A protein and the small-molecule ligand that binds it are described below.
Small molecule (SMILES): C[C@@H]1NC(=O)[C@H](C[C@](C)(O)CO)NC(=O)[C@@H]2CC3=C(N=C4C=CC=CC43)SC[C@H](NC(=O)[C@H]([C@H](C)O)NC1=O)C(=O)N1C[C@H](O)C[C@H]1C(=O)N[C@@H](C)C(=O)N2

Sequence of chain 1.F:
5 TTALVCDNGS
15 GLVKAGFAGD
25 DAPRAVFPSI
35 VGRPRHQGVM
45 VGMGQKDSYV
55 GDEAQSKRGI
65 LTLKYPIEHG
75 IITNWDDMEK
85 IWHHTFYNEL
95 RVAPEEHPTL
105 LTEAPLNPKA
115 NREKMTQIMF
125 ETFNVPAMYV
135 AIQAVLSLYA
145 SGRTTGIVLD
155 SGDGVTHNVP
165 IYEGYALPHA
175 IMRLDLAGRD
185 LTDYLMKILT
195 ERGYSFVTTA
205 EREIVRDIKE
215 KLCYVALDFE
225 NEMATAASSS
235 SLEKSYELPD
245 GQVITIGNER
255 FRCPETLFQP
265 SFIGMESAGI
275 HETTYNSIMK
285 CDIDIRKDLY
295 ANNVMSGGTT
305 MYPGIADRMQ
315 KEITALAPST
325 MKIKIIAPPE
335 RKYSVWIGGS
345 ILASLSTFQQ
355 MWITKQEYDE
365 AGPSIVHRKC

Sequence of chain 1.J:
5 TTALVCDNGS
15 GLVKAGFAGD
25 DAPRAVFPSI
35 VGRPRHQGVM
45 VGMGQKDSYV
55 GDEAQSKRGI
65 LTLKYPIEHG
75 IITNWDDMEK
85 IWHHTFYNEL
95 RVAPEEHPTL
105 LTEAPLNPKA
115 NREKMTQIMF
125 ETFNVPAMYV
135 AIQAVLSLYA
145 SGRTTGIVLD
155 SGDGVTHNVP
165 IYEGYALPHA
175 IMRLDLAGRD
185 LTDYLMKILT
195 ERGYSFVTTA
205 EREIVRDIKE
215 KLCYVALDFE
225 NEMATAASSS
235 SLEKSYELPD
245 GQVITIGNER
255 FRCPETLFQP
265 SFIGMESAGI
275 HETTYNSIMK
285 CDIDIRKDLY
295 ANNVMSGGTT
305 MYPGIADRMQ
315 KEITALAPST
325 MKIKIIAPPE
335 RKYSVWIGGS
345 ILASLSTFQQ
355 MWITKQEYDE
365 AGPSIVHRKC

Sequence of chain 1.B:
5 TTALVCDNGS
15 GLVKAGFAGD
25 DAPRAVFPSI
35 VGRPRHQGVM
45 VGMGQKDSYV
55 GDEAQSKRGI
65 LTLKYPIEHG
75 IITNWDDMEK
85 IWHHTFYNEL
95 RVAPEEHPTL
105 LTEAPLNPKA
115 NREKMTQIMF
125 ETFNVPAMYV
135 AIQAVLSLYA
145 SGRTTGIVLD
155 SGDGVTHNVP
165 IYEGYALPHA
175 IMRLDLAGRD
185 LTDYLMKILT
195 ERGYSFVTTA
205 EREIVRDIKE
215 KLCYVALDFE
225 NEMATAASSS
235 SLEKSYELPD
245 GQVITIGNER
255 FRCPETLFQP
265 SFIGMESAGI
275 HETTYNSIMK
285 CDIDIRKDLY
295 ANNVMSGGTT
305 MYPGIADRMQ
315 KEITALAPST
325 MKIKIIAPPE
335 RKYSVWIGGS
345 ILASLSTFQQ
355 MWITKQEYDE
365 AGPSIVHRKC

Binding-site contacts:
Ligand atom CB contacts residue GLU72 of chain 1.F at 3.5 Å.
Ligand atom O contacts residue ILE75 of chain 1.F at 2.6 Å.
Ligand atom OG1 contacts residue SER199 of chain 1.B at 3.7 Å.
Ligand atom N contacts residue GLY197 of chain 1.B at 3.7 Å.
Ligand atom CB contacts residue GLY197 of chain 1.B at 3.7 Å.
Ligand atom N contacts residue GLY197 of chain 1.B at 2.9 Å (h-bond).
Ligand atom CB contacts residue SER199 of chain 1.B at 3.2 Å.
Ligand atom NE1 contacts residue ILE75 of chain 1.F at 3.8 Å.
Ligand atom CZ2 contacts residue SER199 of chain 1.B at 3.8 Å.
Ligand atom CB contacts residue GLY197 of chain 1.B at 3.6 Å.
Ligand atom CB contacts residue TYR198 of chain 1.B at 3.4 Å (hydrophobic).
Ligand atom CH2 contacts residue LEU110 of chain 1.F at 3.7 Å (hydrophobic).
Ligand atom CA contacts residue THR77 of chain 1.F at 3.8 Å.
Ligand atom OG1 contacts residue ILE287 of chain 1.J at 3.5 Å.
Ligand atom CG2 contacts residue SER199 of chain 1.B at 3.8 Å.
Ligand atom C contacts residue GLN246 of chain 1.B at 3.8 Å.
Ligand atom CE2 contacts residue ILE75 of chain 1.F at 3.3 Å (hydrophobic).
Ligand atom CD2 contacts residue ILE75 of chain 1.F at 3.2 Å (hydrophobic).
Ligand atom C contacts residue ILE75 of chain 1.F at 3.7 Å (hydrophobic).
Ligand atom OG1 contacts residue GLU205 of chain 1.B at 3.2 Å (salt-bridge).
Ligand atom O contacts residue GLN246 of chain 1.B at 3.1 Å (h-bond).
Ligand atom CZ3 contacts residue PRO112 of chain 1.F at 3.6 Å (hydrophobic).
Ligand atom NE1 contacts residue SER199 of chain 1.B at 3.7 Å.
Ligand atom CZ3 contacts residue ILE75 of chain 1.F at 3.9 Å (hydrophobic).
Ligand atom O contacts residue HIS73 of chain 1.F at 3.9 Å.
Ligand atom CD2 contacts residue SER199 of chain 1.B at 3.6 Å.
Ligand atom CZ2 contacts residue ARG177 of chain 1.F at 3.7 Å.
Ligand atom CE3 contacts residue GLY197 of chain 1.B at 2.8 Å.
Ligand atom CZ3 contacts residue THR194 of chain 1.B at 3.8 Å.
Ligand atom O2 contacts residue TYR198 of chain 1.B at 3.4 Å (h-bond).
Ligand atom CE2 contacts residue SER199 of chain 1.B at 3.5 Å.
Ligand atom CZ2 contacts residue ILE75 of chain 1.F at 3.6 Å (hydrophobic).
Ligand atom NE1 contacts residue ASP179 of chain 1.F at 3.8 Å.
Ligand atom CG contacts residue ILE75 of chain 1.F at 3.7 Å (hydrophobic).
Ligand atom CE3 contacts residue ILE75 of chain 1.F at 3.5 Å (hydrophobic).
Ligand atom C contacts residue GLY197 of chain 1.B at 3.8 Å.
Ligand atom CD2 contacts residue GLY197 of chain 1.B at 3.7 Å.
Ligand atom CA contacts residue GLY197 of chain 1.B at 3.7 Å.
Ligand atom CG2 contacts residue PHE200 of chain 1.B at 3.5 Å (hydrophobic).
Ligand atom CZ3 contacts residue GLY197 of chain 1.B at 3.5 Å.